A protein and the small-molecule ligand that binds it are described below.
Small molecule (SMILES): CC(=O)N[C@@H]1[C@@H](O)[C@H](O)[C@@H](CO)O[C@H]1O

Binding-site contacts:
Ligand atom C3 contacts residue ASN154 of chain 2.B at 3.8 Å.
Ligand atom C2 contacts residue ASN154 of chain 2.B at 2.5 Å.
Ligand atom O5 contacts residue ASN154 of chain 2.B at 2.3 Å (h-bond).
Ligand atom C5 contacts residue ASN154 of chain 2.B at 3.6 Å.
Ligand atom C1 contacts residue ASN154 of chain 2.B at 1.4 Å.
Ligand atom C8 contacts residue ASN154 of chain 2.B at 3.8 Å.
Ligand atom O6 contacts residue ASN154 of chain 2.B at 4.4 Å.
Ligand atom C7 contacts residue ASN154 of chain 2.B at 3.7 Å.
Ligand atom C4 contacts residue ASN154 of chain 2.B at 4.1 Å.
Ligand atom N2 contacts residue ASN154 of chain 2.B at 3.0 Å (h-bond).

Sequence of chain 2.B:
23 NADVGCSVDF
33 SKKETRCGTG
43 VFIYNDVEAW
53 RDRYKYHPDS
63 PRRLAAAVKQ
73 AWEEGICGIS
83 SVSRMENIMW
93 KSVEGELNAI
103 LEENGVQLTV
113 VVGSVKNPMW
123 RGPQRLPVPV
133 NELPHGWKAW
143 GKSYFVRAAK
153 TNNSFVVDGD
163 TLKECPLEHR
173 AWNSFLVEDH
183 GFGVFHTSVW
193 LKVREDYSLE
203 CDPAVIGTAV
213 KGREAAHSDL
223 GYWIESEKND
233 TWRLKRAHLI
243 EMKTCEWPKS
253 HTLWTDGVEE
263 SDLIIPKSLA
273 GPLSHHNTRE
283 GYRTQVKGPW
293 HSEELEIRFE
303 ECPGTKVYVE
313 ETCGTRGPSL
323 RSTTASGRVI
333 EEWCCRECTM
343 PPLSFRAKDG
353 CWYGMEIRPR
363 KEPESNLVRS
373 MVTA